A small-molecule ligand and the protein it binds are described below.
Small molecule (SMILES): CC1=C(CCC(=O)O)C2=Cc3c(CCC(=O)O)c(C)c4n3[Fe@]35n6c(c(C)c(CCC(=O)O)c6=CC1=[N+]23)=CC1=[N+]5C(=C4)C(C)=C1CCC(=O)O

Sequence of chain 3.B:
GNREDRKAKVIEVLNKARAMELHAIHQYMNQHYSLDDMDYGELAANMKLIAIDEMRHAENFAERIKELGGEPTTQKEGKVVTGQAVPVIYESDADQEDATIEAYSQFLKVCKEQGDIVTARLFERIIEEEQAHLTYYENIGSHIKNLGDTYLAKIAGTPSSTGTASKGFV

Sequence of chain 3.A:
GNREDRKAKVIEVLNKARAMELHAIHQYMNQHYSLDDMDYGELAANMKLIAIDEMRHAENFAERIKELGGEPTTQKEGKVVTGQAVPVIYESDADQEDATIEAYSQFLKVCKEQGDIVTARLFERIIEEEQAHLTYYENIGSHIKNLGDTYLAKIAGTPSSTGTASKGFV

Binding-site contacts:
Ligand atom O1A contacts residue ARG20 of chain 3.A at 2.8 Å (salt-bridge).
Ligand atom C4A contacts residue MET57 of chain 3.A at 3.3 Å (hydrophobic).
Ligand atom C4B contacts residue MET57 of chain 3.B at 3.5 Å (hydrophobic).
Ligand atom O2A contacts residue ARG20 of chain 3.A at 2.8 Å (salt-bridge).
Ligand atom C1D contacts residue MET57 of chain 3.B at 3.5 Å (hydrophobic).
Ligand atom CMD contacts residue GLU61 of chain 3.B at 3.3 Å.
Ligand atom NB contacts residue MET57 of chain 3.B at 2.9 Å (h-bond).
Ligand atom ND contacts residue MET57 of chain 3.B at 3.2 Å (h-bond).
Ligand atom CHB contacts residue MET57 of chain 3.A at 3.3 Å (hydrophobic).
Ligand atom NA contacts residue MET57 of chain 3.B at 3.2 Å (h-bond).
Ligand atom FE contacts residue MET57 of chain 3.A at 2.4 Å.
Ligand atom NC contacts residue MET57 of chain 3.B at 2.9 Å (h-bond).
Ligand atom NC contacts residue MET57 of chain 3.A at 3.3 Å (h-bond).
Ligand atom CMD contacts residue MET31 of chain 3.A at 3.5 Å (hydrophobic).
Ligand atom CMB contacts residue GLU61 of chain 3.A at 2.8 Å.
Ligand atom O2B contacts residue SER168 of chain 3.B at 2.6 Å (h-bond).
Ligand atom O2C contacts residue SER168 of chain 3.B at 2.8 Å.
Ligand atom O2D contacts residue ARG20 of chain 3.B at 3.0 Å (salt-bridge).
Ligand atom C4D contacts residue MET57 of chain 3.B at 3.5 Å (hydrophobic).
Ligand atom CGD contacts residue ARG20 of chain 3.B at 3.2 Å.
Ligand atom CGD contacts residue TYR35 of chain 3.A at 3.5 Å (hydrophobic).
Ligand atom O1D contacts residue ARG20 of chain 3.B at 2.8 Å (salt-bridge).
Ligand atom C1B contacts residue MET57 of chain 3.A at 3.4 Å (hydrophobic).
Ligand atom NA contacts residue MET57 of chain 3.A at 3.0 Å (h-bond).
Ligand atom O1B contacts residue LYS50 of chain 3.B at 2.5 Å (salt-bridge).
Ligand atom CGA contacts residue ARG20 of chain 3.A at 3.3 Å.
Ligand atom C1D contacts residue MET57 of chain 3.A at 3.5 Å (hydrophobic).
Ligand atom O1C contacts residue LYS169 of chain 3.A at 3.4 Å (salt-bridge).
Ligand atom NB contacts residue MET57 of chain 3.A at 3.0 Å (h-bond).
Ligand atom O1A contacts residue TYR35 of chain 3.B at 2.9 Å (h-bond).
Ligand atom ND contacts residue MET57 of chain 3.A at 3.1 Å.
Ligand atom C1B contacts residue MET57 of chain 3.B at 3.4 Å (hydrophobic).
Ligand atom CGB contacts residue SER168 of chain 3.B at 3.5 Å.
Ligand atom CBB contacts residue SER168 of chain 3.B at 3.5 Å.
Ligand atom CAB contacts residue LYS50 of chain 3.B at 3.5 Å.
Ligand atom CMC contacts residue LYS50 of chain 3.A at 3.5 Å.
Ligand atom FE contacts residue MET57 of chain 3.B at 2.4 Å.
Ligand atom CGB contacts residue LYS50 of chain 3.B at 3.4 Å.
Ligand atom O2D contacts residue TYR35 of chain 3.A at 2.4 Å (h-bond).
Ligand atom CBD contacts residue MET31 of chain 3.A at 3.5 Å (hydrophobic).